Sequence of chain 1.A:
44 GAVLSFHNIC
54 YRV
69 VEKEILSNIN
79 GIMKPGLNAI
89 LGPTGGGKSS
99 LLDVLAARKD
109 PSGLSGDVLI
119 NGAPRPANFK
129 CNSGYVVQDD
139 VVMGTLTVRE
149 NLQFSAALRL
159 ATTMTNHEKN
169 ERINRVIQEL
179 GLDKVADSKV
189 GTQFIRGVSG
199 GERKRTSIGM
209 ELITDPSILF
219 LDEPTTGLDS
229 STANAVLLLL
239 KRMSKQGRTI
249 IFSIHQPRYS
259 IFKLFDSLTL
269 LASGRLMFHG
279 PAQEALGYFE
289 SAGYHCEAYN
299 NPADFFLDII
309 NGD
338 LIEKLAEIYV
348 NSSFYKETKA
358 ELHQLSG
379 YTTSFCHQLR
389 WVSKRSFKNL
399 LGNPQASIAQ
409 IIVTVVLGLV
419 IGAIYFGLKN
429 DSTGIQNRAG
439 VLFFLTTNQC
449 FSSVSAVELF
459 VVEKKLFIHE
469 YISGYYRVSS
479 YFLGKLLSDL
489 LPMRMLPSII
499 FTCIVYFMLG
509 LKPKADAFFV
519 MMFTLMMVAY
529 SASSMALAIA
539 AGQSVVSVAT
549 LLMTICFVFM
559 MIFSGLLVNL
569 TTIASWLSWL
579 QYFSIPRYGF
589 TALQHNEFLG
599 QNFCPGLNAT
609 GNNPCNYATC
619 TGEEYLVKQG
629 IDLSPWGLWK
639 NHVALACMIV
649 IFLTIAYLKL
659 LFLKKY

A small-molecule ligand and the protein it binds are described below.
Small molecule (SMILES): CC(C)CCC[C@@H](C)[C@H]1CC[C@H]2[C@@H]3CC=C4C[C@@H](O)CC[C@]4(C)[C@H]3CC[C@]12C

Binding-site contacts:
Ligand atom C19 contacts residue TYR586 of chain 1.A at 4.3 Å (hydrophobic).
Ligand atom C23 contacts residue MET646 of chain 1.A at 4.4 Å (hydrophobic).
Ligand atom C24 contacts residue ILE649 of chain 1.A at 4.0 Å (hydrophobic).
Ligand atom C18 contacts residue MET646 of chain 1.A at 4.4 Å (hydrophobic).
Ligand atom C26 contacts residue PHE581 of chain 1.A at 4.0 Å (hydrophobic).
Ligand atom C18 contacts residue ALA642 of chain 1.A at 3.9 Å (hydrophobic).
Ligand atom C11 contacts residue TYR580 of chain 1.A at 4.4 Å (hydrophobic).
Ligand atom C11 contacts residue TYR586 of chain 1.A at 4.0 Å (hydrophobic).
Ligand atom C18 contacts residue TYR586 of chain 1.A at 3.8 Å (hydrophobic).
Ligand atom C19 contacts residue ALA642 of chain 1.A at 4.0 Å (hydrophobic).
Ligand atom C19 contacts residue LYS638 of chain 1.A at 4.0 Å.
Ligand atom C16 contacts residue CYS645 of chain 1.A at 4.2 Å (hydrophobic).
Ligand atom C25 contacts residue ILE649 of chain 1.A at 4.5 Å (hydrophobic).
Ligand atom C12 contacts residue TYR580 of chain 1.A at 4.3 Å (hydrophobic).
Ligand atom C18 contacts residue TYR580 of chain 1.A at 3.9 Å (hydrophobic).
Ligand atom C21 contacts residue PHE581 of chain 1.A at 3.5 Å (hydrophobic).
Ligand atom C25 contacts residue PHE650 of chain 1.A at 4.0 Å (hydrophobic).
Ligand atom C27 contacts residue ILE649 of chain 1.A at 4.2 Å (hydrophobic).
Ligand atom C21 contacts residue TYR580 of chain 1.A at 4.0 Å (hydrophobic).
Ligand atom C15 contacts residue CYS645 of chain 1.A at 3.7 Å (hydrophobic).
Ligand atom C8 contacts residue ALA642 of chain 1.A at 4.4 Å (hydrophobic).
Ligand atom C24 contacts residue PHE650 of chain 1.A at 4.2 Å (hydrophobic).